Binding-site contacts:
Ligand atom C1 contacts residue ASN408 of chain 1.A at 1.5 Å.
Ligand atom C3 contacts residue ASN408 of chain 1.A at 3.9 Å.
Ligand atom C1 contacts residue PRO253 of chain 1.A at 4.5 Å (hydrophobic).
Ligand atom N2 contacts residue ASN408 of chain 1.A at 2.9 Å (h-bond).
Ligand atom O5 contacts residue ASN408 of chain 1.A at 2.5 Å (h-bond).
Ligand atom C8 contacts residue ASN224 of chain 1.A at 3.4 Å.
Ligand atom C2 contacts residue ASN408 of chain 1.A at 2.5 Å.
Ligand atom C4 contacts residue ASN408 of chain 1.A at 4.4 Å.
Ligand atom C5 contacts residue ASN408 of chain 1.A at 3.8 Å.
Ligand atom O7 contacts residue ASN408 of chain 1.A at 3.7 Å.
Ligand atom O5 contacts residue PRO253 of chain 1.A at 3.9 Å.
Ligand atom C8 contacts residue NAG1 of chain 1.Q at 3.2 Å.
Ligand atom C7 contacts residue ASN408 of chain 1.A at 3.5 Å.
Ligand atom C8 contacts residue ASN408 of chain 1.A at 4.2 Å.
Ligand atom O7 contacts residue ASN224 of chain 1.A at 4.5 Å.
Ligand atom C7 contacts residue ASN224 of chain 1.A at 4.2 Å.

Sequence of chain 1.A:
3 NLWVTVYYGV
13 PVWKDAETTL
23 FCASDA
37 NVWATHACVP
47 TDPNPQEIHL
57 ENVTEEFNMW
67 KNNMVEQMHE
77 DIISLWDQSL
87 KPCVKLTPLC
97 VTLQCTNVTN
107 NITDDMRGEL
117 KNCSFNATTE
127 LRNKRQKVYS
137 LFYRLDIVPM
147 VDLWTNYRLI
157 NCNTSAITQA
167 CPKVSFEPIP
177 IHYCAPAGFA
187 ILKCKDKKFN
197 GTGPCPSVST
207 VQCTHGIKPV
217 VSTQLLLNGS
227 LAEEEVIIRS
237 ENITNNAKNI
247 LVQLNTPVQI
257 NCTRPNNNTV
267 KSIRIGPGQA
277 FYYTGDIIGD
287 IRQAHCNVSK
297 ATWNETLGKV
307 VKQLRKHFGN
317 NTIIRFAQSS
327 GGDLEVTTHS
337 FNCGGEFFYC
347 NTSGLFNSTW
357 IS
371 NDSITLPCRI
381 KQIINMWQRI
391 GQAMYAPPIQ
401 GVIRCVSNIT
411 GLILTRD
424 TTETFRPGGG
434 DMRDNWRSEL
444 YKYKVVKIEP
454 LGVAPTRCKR

The protein below binds the small molecule below.
Small molecule (SMILES): CC(=O)N[C@@H]1[C@@H](O)[C@H](O)[C@@H](CO)O[C@H]1O